Binding-site contacts:
Ligand atom N03 contacts residue ALA248 of chain 1.B at 3.8 Å.
Ligand atom C07 contacts residue LEU246 of chain 1.B at 3.7 Å (hydrophobic).
Ligand atom C04 contacts residue LEU253 of chain 1.B at 3.8 Å (hydrophobic).
Ligand atom O01 contacts residue THR179 of chain 1.A at 4.0 Å.
Ligand atom C01 contacts residue THR179 of chain 1.A at 4.0 Å.
Ligand atom C16 contacts residue THR179 of chain 1.A at 3.8 Å.
Ligand atom C16 contacts residue ASN256 of chain 1.B at 3.9 Å.
Ligand atom C15 contacts residue LYS350 of chain 1.B at 3.9 Å.
Ligand atom C04 contacts residue ALA248 of chain 1.B at 3.6 Å (hydrophobic).
Ligand atom N03 contacts residue LEU240 of chain 1.B at 3.5 Å.
Ligand atom N04 contacts residue CYS239 of chain 1.B at 3.6 Å.
Ligand atom O01 contacts residue LEU246 of chain 1.B at 3.5 Å.
Ligand atom O02 contacts residue LYS350 of chain 1.B at 3.7 Å.
Ligand atom N05 contacts residue THR179 of chain 1.A at 3.0 Å (h-bond).
Ligand atom N05 contacts residue LEU246 of chain 1.B at 3.7 Å.
Ligand atom C02 contacts residue LEU253 of chain 1.B at 4.0 Å (hydrophobic).
Ligand atom C11 contacts residue MET257 of chain 1.B at 3.9 Å (hydrophobic).
Ligand atom C07 contacts residue ALA314 of chain 1.B at 3.9 Å (hydrophobic).
Ligand atom C09 contacts residue ILE316 of chain 1.B at 3.5 Å (hydrophobic).
Ligand atom C11 contacts residue ALA314 of chain 1.B at 4.0 Å (hydrophobic).
Ligand atom C13 contacts residue ASN256 of chain 1.B at 3.5 Å.
Ligand atom C12 contacts residue MET257 of chain 1.B at 3.5 Å (hydrophobic).
Ligand atom C13 contacts residue LYS350 of chain 1.B at 3.7 Å.
Ligand atom C11 contacts residue LEU253 of chain 1.B at 3.9 Å (hydrophobic).
Ligand atom C14 contacts residue ASN256 of chain 1.B at 3.8 Å.
Ligand atom C15 contacts residue ASN256 of chain 1.B at 3.5 Å.
Ligand atom C06 contacts residue LEU246 of chain 1.B at 4.0 Å (hydrophobic).
Ligand atom C12 contacts residue ASN256 of chain 1.B at 4.0 Å.
Ligand atom C09 contacts residue CYS239 of chain 1.B at 3.8 Å (hydrophobic).
Ligand atom C02 contacts residue LYS252 of chain 1.B at 4.0 Å.
Ligand atom C14 contacts residue ASN348 of chain 1.B at 3.8 Å.
Ligand atom N05 contacts residue ASN256 of chain 1.B at 3.7 Å.
Ligand atom C01 contacts residue LEU246 of chain 1.B at 3.6 Å (hydrophobic).
Ligand atom C03 contacts residue LEU253 of chain 1.B at 3.8 Å (hydrophobic).
Ligand atom N02 contacts residue ALA248 of chain 1.B at 3.6 Å.
Ligand atom O02 contacts residue ASN256 of chain 1.B at 3.9 Å.
Ligand atom N02 contacts residue LEU253 of chain 1.B at 3.4 Å.
Ligand atom C05 contacts residue CYS239 of chain 1.B at 4.0 Å (hydrophobic).
Ligand atom C15 contacts residue THR179 of chain 1.A at 3.5 Å.
Ligand atom C08 contacts residue ALA352 of chain 1.B at 3.7 Å (hydrophobic).

Sequence of chain 1.A:
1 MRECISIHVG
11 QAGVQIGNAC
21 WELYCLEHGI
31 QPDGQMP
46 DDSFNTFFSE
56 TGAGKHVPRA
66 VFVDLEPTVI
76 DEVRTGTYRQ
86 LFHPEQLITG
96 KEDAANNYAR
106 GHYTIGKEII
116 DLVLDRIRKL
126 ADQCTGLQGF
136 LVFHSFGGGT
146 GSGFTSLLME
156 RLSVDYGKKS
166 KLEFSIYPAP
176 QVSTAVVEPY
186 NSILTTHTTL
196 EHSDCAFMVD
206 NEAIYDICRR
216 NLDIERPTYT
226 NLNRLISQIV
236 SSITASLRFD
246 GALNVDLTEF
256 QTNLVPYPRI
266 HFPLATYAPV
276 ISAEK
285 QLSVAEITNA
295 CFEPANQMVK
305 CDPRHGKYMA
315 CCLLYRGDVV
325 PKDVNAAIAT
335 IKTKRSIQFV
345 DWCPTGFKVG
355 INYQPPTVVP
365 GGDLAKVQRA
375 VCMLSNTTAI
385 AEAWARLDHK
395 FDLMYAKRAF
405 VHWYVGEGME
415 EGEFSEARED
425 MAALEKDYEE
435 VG

Sequence of chain 1.B:
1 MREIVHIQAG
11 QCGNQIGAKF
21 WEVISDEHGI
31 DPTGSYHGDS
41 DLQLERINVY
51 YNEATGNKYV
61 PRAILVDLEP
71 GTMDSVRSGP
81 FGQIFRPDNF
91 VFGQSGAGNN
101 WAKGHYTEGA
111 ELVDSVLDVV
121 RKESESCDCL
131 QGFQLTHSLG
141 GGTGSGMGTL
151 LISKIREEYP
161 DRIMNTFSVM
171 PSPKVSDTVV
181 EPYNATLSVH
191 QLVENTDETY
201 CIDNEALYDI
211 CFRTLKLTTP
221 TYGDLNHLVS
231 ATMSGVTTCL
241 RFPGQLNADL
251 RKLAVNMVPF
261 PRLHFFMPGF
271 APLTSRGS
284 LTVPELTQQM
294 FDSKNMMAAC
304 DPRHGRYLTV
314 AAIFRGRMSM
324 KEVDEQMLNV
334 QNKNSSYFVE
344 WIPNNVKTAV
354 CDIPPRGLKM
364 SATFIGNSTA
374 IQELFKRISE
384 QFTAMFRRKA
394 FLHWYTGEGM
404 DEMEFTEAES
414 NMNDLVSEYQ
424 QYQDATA

The protein below binds the small molecule below.
Small molecule (SMILES): COc1ccc2c(c1)NC(=O)CN2c1nc(NC2CC2)nc2c1CCC2